Sequence of chain 7.C:
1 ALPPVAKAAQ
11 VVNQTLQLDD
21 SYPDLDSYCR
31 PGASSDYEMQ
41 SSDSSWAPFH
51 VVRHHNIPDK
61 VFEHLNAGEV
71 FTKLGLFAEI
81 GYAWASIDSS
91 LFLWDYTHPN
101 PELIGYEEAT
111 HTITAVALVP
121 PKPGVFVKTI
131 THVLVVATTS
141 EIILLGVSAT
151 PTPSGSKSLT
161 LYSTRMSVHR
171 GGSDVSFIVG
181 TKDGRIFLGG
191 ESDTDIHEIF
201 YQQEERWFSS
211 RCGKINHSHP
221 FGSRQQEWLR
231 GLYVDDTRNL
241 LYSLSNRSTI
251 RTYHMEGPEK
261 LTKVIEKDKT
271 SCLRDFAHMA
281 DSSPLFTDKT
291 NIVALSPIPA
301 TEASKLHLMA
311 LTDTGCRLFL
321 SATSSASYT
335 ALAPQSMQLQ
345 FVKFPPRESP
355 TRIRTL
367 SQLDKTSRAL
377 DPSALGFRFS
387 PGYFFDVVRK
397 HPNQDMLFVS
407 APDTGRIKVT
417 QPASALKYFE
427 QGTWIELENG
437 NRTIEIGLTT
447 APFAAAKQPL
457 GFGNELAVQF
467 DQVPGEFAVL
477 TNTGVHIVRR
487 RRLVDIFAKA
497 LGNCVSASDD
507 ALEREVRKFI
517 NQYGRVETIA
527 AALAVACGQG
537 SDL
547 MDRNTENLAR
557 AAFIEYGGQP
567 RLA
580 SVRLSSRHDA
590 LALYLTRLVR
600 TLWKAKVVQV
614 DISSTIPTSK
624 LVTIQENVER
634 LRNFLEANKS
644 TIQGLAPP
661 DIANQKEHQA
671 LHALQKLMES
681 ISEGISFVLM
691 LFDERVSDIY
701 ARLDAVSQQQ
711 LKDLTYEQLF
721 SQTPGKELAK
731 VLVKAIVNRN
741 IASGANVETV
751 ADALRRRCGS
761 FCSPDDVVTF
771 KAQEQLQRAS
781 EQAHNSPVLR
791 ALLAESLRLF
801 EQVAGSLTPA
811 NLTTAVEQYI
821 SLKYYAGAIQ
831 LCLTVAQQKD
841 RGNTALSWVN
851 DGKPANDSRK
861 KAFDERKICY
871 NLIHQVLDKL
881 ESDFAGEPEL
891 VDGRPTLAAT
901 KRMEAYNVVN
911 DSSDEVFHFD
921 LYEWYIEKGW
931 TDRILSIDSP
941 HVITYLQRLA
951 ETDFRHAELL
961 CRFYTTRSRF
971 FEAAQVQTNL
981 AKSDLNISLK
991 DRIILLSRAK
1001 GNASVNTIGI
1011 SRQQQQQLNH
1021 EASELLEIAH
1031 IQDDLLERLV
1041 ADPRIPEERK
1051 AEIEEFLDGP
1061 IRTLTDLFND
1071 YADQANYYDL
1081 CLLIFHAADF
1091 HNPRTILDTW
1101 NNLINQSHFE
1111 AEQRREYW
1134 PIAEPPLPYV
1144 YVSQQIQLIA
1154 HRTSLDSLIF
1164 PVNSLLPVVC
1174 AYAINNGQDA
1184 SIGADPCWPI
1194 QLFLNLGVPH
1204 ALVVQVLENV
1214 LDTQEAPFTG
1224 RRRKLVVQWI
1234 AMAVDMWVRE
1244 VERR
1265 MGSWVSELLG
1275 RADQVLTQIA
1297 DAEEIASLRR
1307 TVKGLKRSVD

A protein and the small-molecule ligand that binds it are described below.
Small molecule (SMILES): CC[C@H](C)[C@H](NC(=O)[C@@H](NC(=O)[C@H](CC(C)C)NC(=O)[C@@H](N)CCCCN)C(C)C)C(=O)N[C@@H](CC(N)=O)C(=O)N[C@@H](CCCCN)C(=O)N[C@@H](CC(=O)O)C(=O)N[C@@H](CCSC)C(=O)N[C@@H](CCCN=C(N)N)C(=O)N[C@H](C(=O)N[C@@H](CC(=O)O)C(=O)N[C@@H](CC(C)C)C(=O)N[C@@H](Cc1ccccc1)C(=O)N[C@@H](CO)C(=O)N1CCC[C@H]1C(=O)N1CCC[C@H]1C(=O)N[C@H](C=O)CC(N)=O)[C@@H](C)O

Binding-site contacts:
Ligand atom CB contacts residue GLN1074 of chain 7.C at 3.5 Å.
Ligand atom O contacts residue THR1065 of chain 7.C at 3.6 Å.
Ligand atom CD2 contacts residue ILE1045 of chain 7.C at 3.7 Å (hydrophobic).
Ligand atom CE contacts residue GLU1228 of chain 7.NA at 3.2 Å.
Ligand atom CE1 contacts residue ARG1044 of chain 7.C at 3.5 Å.
Ligand atom O contacts residue ARG1049 of chain 7.C at 3.7 Å.
Ligand atom OG1 contacts residue ARG1049 of chain 7.C at 2.9 Å (salt-bridge).
Ligand atom CD1 contacts residue ARG1044 of chain 7.C at 3.1 Å.
Ligand atom NZ contacts residue ASP1073 of chain 7.C at 3.0 Å (salt-bridge).
Ligand atom O contacts residue ILE1045 of chain 7.C at 3.6 Å.
Ligand atom O contacts residue ARG1049 of chain 7.C at 3.7 Å.
Ligand atom O contacts residue ASN1069 of chain 7.C at 3.3 Å (h-bond).
Ligand atom NH1 contacts residue ASN1069 of chain 7.C at 2.8 Å (h-bond).
Ligand atom N contacts residue ASN1069 of chain 7.C at 2.9 Å (h-bond).
Ligand atom NZ contacts residue GLU1228 of chain 7.NA at 3.6 Å.
Ligand atom O contacts residue ARG1049 of chain 7.C at 3.7 Å.
Ligand atom CD contacts residue GLN1074 of chain 7.C at 3.5 Å.
Ligand atom CE contacts residue LYS1225 of chain 7.NA at 3.3 Å.
Ligand atom N contacts residue THR1065 of chain 7.C at 3.2 Å (h-bond).
Ligand atom CG contacts residue ILE1045 of chain 7.C at 3.5 Å (hydrophobic).
Ligand atom CG2 contacts residue PHE1068 of chain 7.C at 3.6 Å (hydrophobic).
Ligand atom CG contacts residue GLU1052 of chain 7.C at 3.2 Å.
Ligand atom CD1 contacts residue PHE1068 of chain 7.C at 3.4 Å (hydrophobic).
Ligand atom CB contacts residue GLU1052 of chain 7.C at 3.1 Å.
Ligand atom CG1 contacts residue PHE1068 of chain 7.C at 3.4 Å (hydrophobic).
Ligand atom CD contacts residue ASN1069 of chain 7.C at 3.8 Å.
Ligand atom CB contacts residue ASP1070 of chain 7.C at 3.8 Å.
Ligand atom CZ contacts residue ARG1044 of chain 7.C at 3.3 Å.
Ligand atom CD1 contacts residue ILE1053 of chain 7.C at 3.4 Å (hydrophobic).
Ligand atom N contacts residue GLN1074 of chain 7.C at 3.2 Å (h-bond).
Ligand atom CA contacts residue ASN1069 of chain 7.C at 3.5 Å.
Ligand atom NH1 contacts residue ASP1073 of chain 7.C at 3.6 Å.
Ligand atom O contacts residue GLN1074 of chain 7.C at 3.0 Å (h-bond).
Ligand atom NH2 contacts residue ASP1073 of chain 7.C at 3.1 Å (salt-bridge).
Ligand atom NZ contacts residue LYS1225 of chain 7.NA at 2.1 Å.
Ligand atom CA contacts residue THR1065 of chain 7.C at 3.6 Å.
Ligand atom O contacts residue ASN1069 of chain 7.C at 3.0 Å (h-bond).
Ligand atom C contacts residue ASN1069 of chain 7.C at 3.2 Å.
Ligand atom O contacts residue THR1065 of chain 7.C at 3.2 Å.
Ligand atom CD1 contacts residue THR1065 of chain 7.C at 3.5 Å.

Sequence of chain 7.NA:
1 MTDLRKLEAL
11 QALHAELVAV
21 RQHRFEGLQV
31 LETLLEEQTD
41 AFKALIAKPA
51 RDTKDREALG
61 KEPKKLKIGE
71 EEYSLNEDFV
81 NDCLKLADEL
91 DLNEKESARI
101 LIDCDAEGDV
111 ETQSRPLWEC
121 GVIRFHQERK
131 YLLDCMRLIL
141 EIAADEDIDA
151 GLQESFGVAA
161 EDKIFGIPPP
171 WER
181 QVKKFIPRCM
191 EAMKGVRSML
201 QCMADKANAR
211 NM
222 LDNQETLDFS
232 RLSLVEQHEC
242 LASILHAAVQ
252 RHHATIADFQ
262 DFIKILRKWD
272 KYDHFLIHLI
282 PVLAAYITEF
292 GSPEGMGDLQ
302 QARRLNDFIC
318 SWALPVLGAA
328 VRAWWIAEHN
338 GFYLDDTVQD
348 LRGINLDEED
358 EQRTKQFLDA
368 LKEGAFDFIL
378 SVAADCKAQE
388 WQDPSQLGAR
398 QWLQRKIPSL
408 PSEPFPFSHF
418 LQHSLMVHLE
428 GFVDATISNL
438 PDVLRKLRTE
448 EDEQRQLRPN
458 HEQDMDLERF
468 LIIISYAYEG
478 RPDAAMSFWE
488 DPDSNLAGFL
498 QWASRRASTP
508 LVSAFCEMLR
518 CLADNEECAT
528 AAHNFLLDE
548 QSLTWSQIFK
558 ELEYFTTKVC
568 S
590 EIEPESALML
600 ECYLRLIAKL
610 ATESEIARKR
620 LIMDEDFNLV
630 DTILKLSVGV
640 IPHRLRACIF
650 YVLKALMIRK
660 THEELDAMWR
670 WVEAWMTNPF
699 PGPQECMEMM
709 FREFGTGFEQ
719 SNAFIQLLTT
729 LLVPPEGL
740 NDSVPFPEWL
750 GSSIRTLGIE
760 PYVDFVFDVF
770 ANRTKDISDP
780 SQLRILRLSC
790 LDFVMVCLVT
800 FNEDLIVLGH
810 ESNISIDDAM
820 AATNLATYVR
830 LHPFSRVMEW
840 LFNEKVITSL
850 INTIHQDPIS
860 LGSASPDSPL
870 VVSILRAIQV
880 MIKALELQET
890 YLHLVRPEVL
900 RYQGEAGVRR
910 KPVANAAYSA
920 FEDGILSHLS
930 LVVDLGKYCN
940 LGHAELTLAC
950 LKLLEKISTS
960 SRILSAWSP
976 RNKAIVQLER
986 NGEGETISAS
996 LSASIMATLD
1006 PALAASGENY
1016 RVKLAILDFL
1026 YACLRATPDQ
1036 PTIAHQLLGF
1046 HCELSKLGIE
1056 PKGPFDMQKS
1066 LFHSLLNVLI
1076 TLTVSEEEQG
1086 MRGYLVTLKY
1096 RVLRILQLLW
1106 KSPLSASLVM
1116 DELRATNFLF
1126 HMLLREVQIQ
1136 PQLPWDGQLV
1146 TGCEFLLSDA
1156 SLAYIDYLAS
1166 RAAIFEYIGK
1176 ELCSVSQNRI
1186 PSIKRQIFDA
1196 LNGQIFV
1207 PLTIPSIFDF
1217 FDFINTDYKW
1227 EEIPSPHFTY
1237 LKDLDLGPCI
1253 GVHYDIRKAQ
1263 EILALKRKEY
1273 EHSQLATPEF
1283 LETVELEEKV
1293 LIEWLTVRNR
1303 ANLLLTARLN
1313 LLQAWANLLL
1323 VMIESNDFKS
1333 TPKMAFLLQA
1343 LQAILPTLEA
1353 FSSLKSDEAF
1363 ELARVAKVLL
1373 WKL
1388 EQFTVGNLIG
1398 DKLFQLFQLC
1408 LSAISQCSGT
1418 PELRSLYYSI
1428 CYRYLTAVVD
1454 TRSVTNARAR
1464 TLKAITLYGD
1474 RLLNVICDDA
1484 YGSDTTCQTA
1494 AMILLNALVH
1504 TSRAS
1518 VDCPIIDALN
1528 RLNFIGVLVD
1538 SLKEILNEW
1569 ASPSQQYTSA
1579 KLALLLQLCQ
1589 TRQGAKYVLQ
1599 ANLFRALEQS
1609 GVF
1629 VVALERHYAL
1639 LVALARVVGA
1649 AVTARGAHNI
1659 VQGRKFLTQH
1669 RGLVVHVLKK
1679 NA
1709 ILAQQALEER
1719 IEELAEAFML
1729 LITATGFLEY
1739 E